This protein binds this small molecule.
Small molecule (SMILES): CC(=O)N[C@H]1[C@H](O[C@H]2[C@H](O)[C@@H](NC(C)=O)CO[C@@H]2CO)O[C@H](CO)[C@@H](O)[C@@H]1O

Sequence of chain 1.C:
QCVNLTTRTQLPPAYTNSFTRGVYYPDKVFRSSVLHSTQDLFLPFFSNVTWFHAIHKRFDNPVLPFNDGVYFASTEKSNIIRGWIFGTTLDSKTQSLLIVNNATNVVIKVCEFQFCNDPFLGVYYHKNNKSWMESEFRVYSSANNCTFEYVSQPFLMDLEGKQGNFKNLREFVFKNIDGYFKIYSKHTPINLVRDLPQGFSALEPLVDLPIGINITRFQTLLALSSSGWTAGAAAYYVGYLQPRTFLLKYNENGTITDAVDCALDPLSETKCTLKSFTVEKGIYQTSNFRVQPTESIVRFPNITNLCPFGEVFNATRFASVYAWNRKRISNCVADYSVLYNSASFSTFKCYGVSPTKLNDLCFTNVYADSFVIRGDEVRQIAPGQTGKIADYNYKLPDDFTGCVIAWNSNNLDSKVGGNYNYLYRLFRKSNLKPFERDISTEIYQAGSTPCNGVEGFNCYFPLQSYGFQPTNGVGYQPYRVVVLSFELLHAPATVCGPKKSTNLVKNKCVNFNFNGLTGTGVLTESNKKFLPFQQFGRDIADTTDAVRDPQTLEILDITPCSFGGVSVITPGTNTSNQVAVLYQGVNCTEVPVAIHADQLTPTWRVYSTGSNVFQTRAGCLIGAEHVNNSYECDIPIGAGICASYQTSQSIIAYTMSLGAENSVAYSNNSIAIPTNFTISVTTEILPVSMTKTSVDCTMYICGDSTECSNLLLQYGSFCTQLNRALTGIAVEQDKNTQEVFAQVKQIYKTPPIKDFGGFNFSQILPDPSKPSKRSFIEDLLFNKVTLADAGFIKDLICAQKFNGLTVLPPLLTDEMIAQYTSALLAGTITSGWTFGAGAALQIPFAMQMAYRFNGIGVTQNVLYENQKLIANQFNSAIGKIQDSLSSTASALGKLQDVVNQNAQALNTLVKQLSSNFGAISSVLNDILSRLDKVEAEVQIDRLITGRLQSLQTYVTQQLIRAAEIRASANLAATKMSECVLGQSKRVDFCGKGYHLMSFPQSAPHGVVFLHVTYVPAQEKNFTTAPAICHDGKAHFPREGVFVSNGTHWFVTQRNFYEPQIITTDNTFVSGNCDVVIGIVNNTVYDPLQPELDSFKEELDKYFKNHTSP

Binding-site contacts:
Ligand atom C8 contacts residue ASN1134 of chain 1.C at 4.1 Å.
Ligand atom O7 contacts residue ASN1134 of chain 1.C at 2.9 Å (h-bond).
Ligand atom O5 contacts residue ASN1134 of chain 1.C at 2.6 Å (h-bond).
Ligand atom C7 contacts residue ASN1134 of chain 1.C at 2.9 Å.
Ligand atom N2 contacts residue ASN1134 of chain 1.C at 2.7 Å (h-bond).
Ligand atom C1 contacts residue ASN1134 of chain 1.C at 1.5 Å.
Ligand atom C2 contacts residue ASN1134 of chain 1.C at 2.4 Å.
Ligand atom C3 contacts residue ASN1134 of chain 1.C at 3.8 Å.
Ligand atom C4 contacts residue ASN1134 of chain 1.C at 4.3 Å.
Ligand atom C5 contacts residue ASN1134 of chain 1.C at 3.8 Å.